Sequence of chain 1.D:
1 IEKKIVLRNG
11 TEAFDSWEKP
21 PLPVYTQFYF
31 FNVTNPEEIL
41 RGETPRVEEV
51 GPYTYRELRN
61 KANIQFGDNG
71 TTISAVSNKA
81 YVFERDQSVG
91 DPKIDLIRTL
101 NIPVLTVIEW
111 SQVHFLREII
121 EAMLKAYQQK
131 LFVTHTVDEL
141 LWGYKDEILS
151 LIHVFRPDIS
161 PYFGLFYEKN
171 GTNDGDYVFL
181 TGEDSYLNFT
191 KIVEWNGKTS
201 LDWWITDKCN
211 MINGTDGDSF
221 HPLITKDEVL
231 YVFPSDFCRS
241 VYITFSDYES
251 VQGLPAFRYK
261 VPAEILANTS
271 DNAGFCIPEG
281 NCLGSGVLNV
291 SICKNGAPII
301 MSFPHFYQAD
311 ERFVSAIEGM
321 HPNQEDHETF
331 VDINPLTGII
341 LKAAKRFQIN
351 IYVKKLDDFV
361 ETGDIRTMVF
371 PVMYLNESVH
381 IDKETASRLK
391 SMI

The small molecule below binds the protein below.
Small molecule (SMILES): CC(=O)N[C@H]1[C@H](O[C@H]2[C@H](O)[C@@H](NC(C)=O)CO[C@@H]2CO)O[C@H](CO)[C@@H](O[C@@H]2O[C@H](CO)[C@@H](O)[C@H](O)[C@@H]2O)[C@@H]1O

Binding-site contacts:
Ligand atom C8 contacts residue TYR352 of chain 1.D at 3.6 Å (hydrophobic).
Ligand atom C6 contacts residue SER291 of chain 1.D at 3.7 Å.
Ligand atom C5 contacts residue ILE277 of chain 1.D at 4.0 Å (hydrophobic).
Ligand atom C8 contacts residue LEU283 of chain 1.D at 3.7 Å (hydrophobic).
Ligand atom O6 contacts residue ILE292 of chain 1.D at 3.2 Å.
Ligand atom O7 contacts residue PRO278 of chain 1.D at 4.0 Å.
Ligand atom C5 contacts residue ASN289 of chain 1.D at 3.6 Å.
Ligand atom O5 contacts residue ASN289 of chain 1.D at 2.4 Å (h-bond).
Ligand atom C7 contacts residue LEU283 of chain 1.D at 4.3 Å (hydrophobic).
Ligand atom O6 contacts residue SER291 of chain 1.D at 3.0 Å (h-bond).
Ligand atom C1 contacts residue ILE277 of chain 1.D at 4.5 Å (hydrophobic).
Ligand atom C2 contacts residue ASN289 of chain 1.D at 2.5 Å.
Ligand atom C2 contacts residue SER291 of chain 1.D at 4.5 Å.
Ligand atom O5 contacts residue ILE277 of chain 1.D at 3.7 Å.
Ligand atom O6 contacts residue PRO278 of chain 1.D at 4.2 Å.
Ligand atom C7 contacts residue ASN289 of chain 1.D at 3.8 Å.
Ligand atom C6 contacts residue ILE292 of chain 1.D at 4.1 Å (hydrophobic).
Ligand atom C6 contacts residue ILE277 of chain 1.D at 3.5 Å (hydrophobic).
Ligand atom O6 contacts residue ILE277 of chain 1.D at 4.5 Å.
Ligand atom C4 contacts residue ASN289 of chain 1.D at 4.2 Å.
Ligand atom C1 contacts residue ASN289 of chain 1.D at 1.4 Å.
Ligand atom C4 contacts residue ILE277 of chain 1.D at 4.0 Å (hydrophobic).
Ligand atom N2 contacts residue ASN289 of chain 1.D at 3.0 Å (h-bond).
Ligand atom C5 contacts residue SER291 of chain 1.D at 3.3 Å.
Ligand atom O7 contacts residue ASN289 of chain 1.D at 4.1 Å.
Ligand atom O7 contacts residue LEU283 of chain 1.D at 4.5 Å.
Ligand atom O5 contacts residue ILE292 of chain 1.D at 4.2 Å.
Ligand atom C3 contacts residue ASN289 of chain 1.D at 3.9 Å.
Ligand atom O5 contacts residue SER291 of chain 1.D at 3.0 Å (h-bond).
Ligand atom C1 contacts residue SER291 of chain 1.D at 3.1 Å.